A small-molecule ligand and the protein it binds are described below.
Small molecule (SMILES): Nc1ccn([C@H]2CC[C@@H](CO[P](=O)(O)O[P](=O)(O)OP(=O)(O)O)O2)c(=O)n1

Binding-site contacts:
Ligand atom N3 contacts residue ASP276 of chain 1.D at 3.3 Å.
Ligand atom PA contacts residue MG1 of chain 1.F at 3.5 Å.
Ligand atom PB contacts residue SER180 of chain 1.D at 3.6 Å.
Ligand atom O2G contacts residue SER188 of chain 1.D at 3.5 Å.
Ligand atom C3' contacts residue TYR271 of chain 1.D at 3.8 Å (hydrophobic).
Ligand atom O1A contacts residue MG1 of chain 1.E at 1.9 Å.
Ligand atom PB contacts residue MG1 of chain 1.E at 3.1 Å.
Ligand atom C5 contacts residue ASP276 of chain 1.D at 3.3 Å.
Ligand atom N4 contacts residue ASP276 of chain 1.D at 3.5 Å (salt-bridge).
Ligand atom O1G contacts residue ASP190 of chain 1.D at 2.8 Å (salt-bridge).
Ligand atom C5' contacts residue ASP192 of chain 1.D at 3.5 Å.
Ligand atom O1A contacts residue ASP190 of chain 1.D at 2.8 Å (salt-bridge).
Ligand atom O1G contacts residue MG1 of chain 1.E at 2.0 Å.
Ligand atom O1A contacts residue MG1 of chain 1.F at 2.4 Å.
Ligand atom O2B contacts residue ASP192 of chain 1.D at 3.0 Å (salt-bridge).
Ligand atom C4' contacts residue PHE272 of chain 1.D at 3.2 Å (hydrophobic).
Ligand atom C3' contacts residue PHE272 of chain 1.D at 3.1 Å (hydrophobic).
Ligand atom O3B contacts residue MG1 of chain 1.E at 3.5 Å.
Ligand atom O2 contacts residue TYR271 of chain 1.D at 3.2 Å.
Ligand atom O2G contacts residue SER180 of chain 1.D at 2.4 Å (h-bond).
Ligand atom C2' contacts residue GLY274 of chain 1.D at 3.8 Å.
Ligand atom C2 contacts residue ASP276 of chain 1.D at 3.6 Å.
Ligand atom PG contacts residue SER180 of chain 1.D at 3.4 Å.
Ligand atom C3' contacts residue THR273 of chain 1.D at 3.8 Å.
Ligand atom O2 contacts residue ASN279 of chain 1.D at 3.8 Å.
Ligand atom O1A contacts residue ASP192 of chain 1.D at 2.8 Å (salt-bridge).
Ligand atom O2G contacts residue GLY189 of chain 1.D at 2.9 Å (h-bond).
Ligand atom O3A contacts residue MG1 of chain 1.E at 3.4 Å.
Ligand atom O2B contacts residue MG1 of chain 1.E at 2.1 Å.
Ligand atom O2B contacts residue GLY179 of chain 1.D at 3.1 Å.
Ligand atom O1B contacts residue ARG183 of chain 1.D at 2.8 Å (salt-bridge).
Ligand atom PG contacts residue GLY189 of chain 1.D at 3.7 Å.
Ligand atom O3B contacts residue SER180 of chain 1.D at 3.6 Å (h-bond).
Ligand atom C6 contacts residue ASP276 of chain 1.D at 3.6 Å.
Ligand atom PG contacts residue MG1 of chain 1.E at 3.2 Å.
Ligand atom C4 contacts residue ASP276 of chain 1.D at 3.1 Å.
Ligand atom PA contacts residue MG1 of chain 1.E at 3.2 Å.
Ligand atom O1B contacts residue SER180 of chain 1.D at 3.5 Å (h-bond).
Ligand atom C3' contacts residue GLY274 of chain 1.D at 3.6 Å.
Ligand atom O2B contacts residue SER180 of chain 1.D at 2.9 Å (h-bond).

Sequence of chain 1.D:
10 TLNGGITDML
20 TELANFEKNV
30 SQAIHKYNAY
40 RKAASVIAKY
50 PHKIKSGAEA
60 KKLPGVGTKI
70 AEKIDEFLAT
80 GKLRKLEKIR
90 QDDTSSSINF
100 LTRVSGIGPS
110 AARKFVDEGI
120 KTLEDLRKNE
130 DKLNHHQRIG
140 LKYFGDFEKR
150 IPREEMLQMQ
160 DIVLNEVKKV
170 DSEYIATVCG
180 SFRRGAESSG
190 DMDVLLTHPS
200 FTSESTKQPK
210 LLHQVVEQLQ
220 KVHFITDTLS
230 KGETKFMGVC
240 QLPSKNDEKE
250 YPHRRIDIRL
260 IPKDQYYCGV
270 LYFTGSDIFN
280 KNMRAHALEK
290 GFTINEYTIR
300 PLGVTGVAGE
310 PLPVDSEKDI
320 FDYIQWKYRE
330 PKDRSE